Binding-site contacts:
Ligand atom CB contacts residue TYR133 of chain 1.B at 2.8 Å (hydrophobic).
Ligand atom O contacts residue ASN180 of chain 1.B at 3.7 Å.
Ligand atom OXT contacts residue ARG395 of chain 1.B at 2.8 Å (salt-bridge).
Ligand atom SG contacts residue ARG80 of chain 1.A at 4.3 Å.
Ligand atom CA contacts residue LYS230 of chain 1.B at 4.2 Å.
Ligand atom OXT contacts residue SER360 of chain 1.B at 2.9 Å (h-bond).
Ligand atom SG contacts residue TYR133 of chain 1.B at 3.8 Å.
Ligand atom CA contacts residue PLP1 of chain 1.E at 4.5 Å.
Ligand atom O contacts residue THR375 of chain 1.B at 3.4 Å.
Ligand atom C contacts residue GLU359 of chain 1.B at 4.3 Å.
Ligand atom CA contacts residue TYR78 of chain 1.A at 4.2 Å (hydrophobic).
Ligand atom O contacts residue ARG395 of chain 1.B at 2.9 Å (salt-bridge).
Ligand atom CB contacts residue ARG80 of chain 1.A at 3.8 Å.
Ligand atom C contacts residue SER360 of chain 1.B at 3.6 Å.
Ligand atom C contacts residue THR375 of chain 1.B at 3.6 Å.
Ligand atom OXT contacts residue GLU359 of chain 1.B at 3.4 Å.
Ligand atom OXT contacts residue THR375 of chain 1.B at 3.3 Å.
Ligand atom N contacts residue TYR78 of chain 1.A at 4.2 Å.
Ligand atom CA contacts residue TYR133 of chain 1.B at 4.1 Å (hydrophobic).
Ligand atom CB contacts residue TYR78 of chain 1.A at 4.2 Å (hydrophobic).
Ligand atom C contacts residue ARG395 of chain 1.B at 3.4 Å.
Ligand atom SG contacts residue GLU359 of chain 1.B at 3.2 Å (salt-bridge).
Ligand atom SG contacts residue TYR78 of chain 1.A at 4.2 Å.
Ligand atom C contacts residue TYR133 of chain 1.B at 4.4 Å (hydrophobic).
Ligand atom N contacts residue SER360 of chain 1.B at 3.7 Å.
Ligand atom N contacts residue PLP1 of chain 1.E at 3.3 Å.
Ligand atom N contacts residue LYS230 of chain 1.B at 2.8 Å (salt-bridge).
Ligand atom N contacts residue LEU361 of chain 1.B at 4.3 Å.
Ligand atom O contacts residue TYR133 of chain 1.B at 3.6 Å.
Ligand atom N contacts residue TYR133 of chain 1.B at 4.1 Å.
Ligand atom CA contacts residue SER360 of chain 1.B at 3.7 Å.

Sequence of chain 1.A:
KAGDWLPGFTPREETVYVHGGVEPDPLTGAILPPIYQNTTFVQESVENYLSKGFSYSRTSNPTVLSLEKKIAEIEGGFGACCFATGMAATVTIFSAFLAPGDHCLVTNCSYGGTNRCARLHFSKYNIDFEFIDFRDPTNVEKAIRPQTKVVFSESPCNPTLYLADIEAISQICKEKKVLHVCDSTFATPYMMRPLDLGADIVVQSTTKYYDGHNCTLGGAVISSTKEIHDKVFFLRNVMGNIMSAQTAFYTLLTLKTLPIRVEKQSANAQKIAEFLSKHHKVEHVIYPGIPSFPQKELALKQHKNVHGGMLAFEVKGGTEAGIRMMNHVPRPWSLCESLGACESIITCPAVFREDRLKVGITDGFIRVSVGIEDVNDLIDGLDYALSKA

A protein and the small-molecule ligand that binds it are described below.
Small molecule (SMILES): N[C@@H](CS)C(=O)O

Sequence of chain 1.B:
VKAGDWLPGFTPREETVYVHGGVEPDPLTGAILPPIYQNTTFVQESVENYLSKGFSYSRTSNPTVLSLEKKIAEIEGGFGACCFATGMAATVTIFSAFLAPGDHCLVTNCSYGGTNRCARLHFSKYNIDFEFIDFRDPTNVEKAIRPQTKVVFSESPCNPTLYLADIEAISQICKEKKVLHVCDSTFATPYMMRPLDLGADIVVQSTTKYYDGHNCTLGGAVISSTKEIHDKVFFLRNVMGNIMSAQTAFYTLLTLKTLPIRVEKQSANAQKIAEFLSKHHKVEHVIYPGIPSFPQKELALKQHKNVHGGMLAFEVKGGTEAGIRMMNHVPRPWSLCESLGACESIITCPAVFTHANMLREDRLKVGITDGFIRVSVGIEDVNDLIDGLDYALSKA